Sequence of chain 1.C:
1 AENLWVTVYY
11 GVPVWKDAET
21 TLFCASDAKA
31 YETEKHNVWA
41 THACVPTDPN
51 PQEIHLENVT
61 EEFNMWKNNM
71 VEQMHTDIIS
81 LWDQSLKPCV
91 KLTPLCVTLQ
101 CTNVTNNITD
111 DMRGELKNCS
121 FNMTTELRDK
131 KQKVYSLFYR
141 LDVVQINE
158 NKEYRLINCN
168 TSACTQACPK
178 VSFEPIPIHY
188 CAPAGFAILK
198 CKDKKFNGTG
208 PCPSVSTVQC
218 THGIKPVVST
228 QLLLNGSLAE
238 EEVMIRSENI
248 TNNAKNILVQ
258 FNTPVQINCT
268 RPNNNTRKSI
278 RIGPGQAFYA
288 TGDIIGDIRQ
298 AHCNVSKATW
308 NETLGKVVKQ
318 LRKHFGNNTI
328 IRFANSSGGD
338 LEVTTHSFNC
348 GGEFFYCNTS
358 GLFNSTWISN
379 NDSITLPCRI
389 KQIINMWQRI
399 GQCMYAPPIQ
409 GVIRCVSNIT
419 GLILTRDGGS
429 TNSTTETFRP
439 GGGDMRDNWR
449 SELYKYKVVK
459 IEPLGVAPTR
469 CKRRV

Binding-site contacts:
Ligand atom C4 contacts residue ASN265 of chain 1.C at 4.2 Å.
Ligand atom C2 contacts residue ASN265 of chain 1.C at 2.5 Å.
Ligand atom O5 contacts residue ASN265 of chain 1.C at 2.3 Å (h-bond).
Ligand atom O7 contacts residue ASN265 of chain 1.C at 4.0 Å.
Ligand atom C8 contacts residue ASN301 of chain 1.C at 4.2 Å.
Ligand atom N2 contacts residue ASN265 of chain 1.C at 2.4 Å (h-bond).
Ligand atom C5 contacts residue GLN263 of chain 1.C at 4.3 Å.
Ligand atom C1 contacts residue GLN263 of chain 1.C at 4.1 Å.
Ligand atom C1 contacts residue VAL414 of chain 1.C at 4.2 Å (hydrophobic).
Ligand atom C7 contacts residue ASN265 of chain 1.C at 3.0 Å.
Ligand atom C8 contacts residue ASN265 of chain 1.C at 3.3 Å.
Ligand atom O5 contacts residue VAL414 of chain 1.C at 3.9 Å.
Ligand atom O5 contacts residue GLN263 of chain 1.C at 4.4 Å.
Ligand atom C1 contacts residue ASN265 of chain 1.C at 1.4 Å.
Ligand atom C3 contacts residue ASN265 of chain 1.C at 3.8 Å.
Ligand atom C5 contacts residue ASN265 of chain 1.C at 3.6 Å.

The protein below binds the small molecule below.
Small molecule (SMILES): CC(=O)N[C@H]1[C@H](O[C@H]2[C@H](O)[C@@H](NC(C)=O)CO[C@@H]2CO)O[C@H](CO)[C@@H](O)[C@@H]1O